This small molecule binds to this protein.
Small molecule (SMILES): Cc1cc(CCCOc2c(C)cc(-c3noc(C(F)(F)F)n3)cc2C)on1

Sequence of chain 47.C:
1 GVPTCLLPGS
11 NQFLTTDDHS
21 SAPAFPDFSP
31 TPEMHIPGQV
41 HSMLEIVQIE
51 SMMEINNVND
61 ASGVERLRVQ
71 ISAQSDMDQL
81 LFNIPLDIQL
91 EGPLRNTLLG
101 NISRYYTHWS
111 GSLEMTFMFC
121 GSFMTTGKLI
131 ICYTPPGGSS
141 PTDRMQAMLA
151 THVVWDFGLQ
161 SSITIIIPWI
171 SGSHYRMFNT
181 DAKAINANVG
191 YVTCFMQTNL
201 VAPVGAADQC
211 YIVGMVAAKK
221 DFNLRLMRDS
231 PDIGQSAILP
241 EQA

Sequence of chain 51.A:
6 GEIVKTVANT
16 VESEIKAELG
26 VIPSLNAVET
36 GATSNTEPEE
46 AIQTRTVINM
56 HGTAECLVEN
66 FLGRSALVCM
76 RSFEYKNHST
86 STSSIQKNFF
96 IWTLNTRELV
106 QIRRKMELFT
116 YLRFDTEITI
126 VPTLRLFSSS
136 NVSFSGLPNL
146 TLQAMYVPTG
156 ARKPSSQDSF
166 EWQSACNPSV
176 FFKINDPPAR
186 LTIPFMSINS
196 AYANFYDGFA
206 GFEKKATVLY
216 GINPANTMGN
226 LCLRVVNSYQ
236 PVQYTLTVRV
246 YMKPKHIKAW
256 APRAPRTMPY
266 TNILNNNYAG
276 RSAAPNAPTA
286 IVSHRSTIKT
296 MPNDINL

Sequence of chain 51.C:
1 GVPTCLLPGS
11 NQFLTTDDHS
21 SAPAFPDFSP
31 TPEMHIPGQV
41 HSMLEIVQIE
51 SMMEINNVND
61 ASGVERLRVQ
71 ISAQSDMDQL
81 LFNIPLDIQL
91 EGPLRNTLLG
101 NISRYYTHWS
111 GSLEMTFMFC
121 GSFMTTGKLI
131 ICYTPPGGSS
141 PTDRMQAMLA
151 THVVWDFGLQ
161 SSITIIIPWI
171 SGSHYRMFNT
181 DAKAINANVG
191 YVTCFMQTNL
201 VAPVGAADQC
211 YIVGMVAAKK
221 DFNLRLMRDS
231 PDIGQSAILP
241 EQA

Binding-site contacts:
Ligand atom F3 contacts residue TYR151 of chain 51.A at 2.9 Å.
Ligand atom C2B contacts residue LEU99 of chain 51.A at 3.4 Å (hydrophobic).
Ligand atom F2 contacts residue SER174 of chain 51.A at 3.7 Å.
Ligand atom CM2 contacts residue LEU99 of chain 51.A at 3.3 Å (hydrophobic).
Ligand atom F3 contacts residue ALA149 of chain 51.A at 3.6 Å.
Ligand atom N2 contacts residue PHE119 of chain 51.A at 3.5 Å.
Ligand atom C6B contacts residue LEU99 of chain 51.A at 3.9 Å (hydrophobic).
Ligand atom CM4 contacts residue PRO173 of chain 51.A at 3.7 Å (hydrophobic).
Ligand atom F3 contacts residue MET150 of chain 51.A at 3.8 Å.
Ligand atom O1B contacts residue LEU99 of chain 51.A at 3.6 Å.
Ligand atom C5B contacts residue ILE123 of chain 51.A at 3.7 Å (hydrophobic).
Ligand atom C2A contacts residue LEU226 of chain 51.A at 3.8 Å (hydrophobic).
Ligand atom C3A contacts residue LEU186 of chain 51.A at 3.8 Å (hydrophobic).
Ligand atom O1 contacts residue TYR197 of chain 51.A at 3.3 Å.
Ligand atom C3A contacts residue LEU226 of chain 51.A at 3.8 Å (hydrophobic).
Ligand atom CM3 contacts residue THR101 of chain 51.A at 3.8 Å.
Ligand atom C3C contacts residue THR121 of chain 51.A at 3.7 Å.
Ligand atom N1A contacts residue LEU226 of chain 51.A at 3.6 Å.
Ligand atom C2B contacts residue ILE188 of chain 51.A at 3.7 Å (hydrophobic).
Ligand atom CM6 contacts residue ILE123 of chain 51.A at 3.8 Å (hydrophobic).
Ligand atom CM4 contacts residue LEU186 of chain 51.A at 3.8 Å (hydrophobic).
Ligand atom C6B contacts residue ILE123 of chain 51.A at 3.8 Å (hydrophobic).
Ligand atom N2 contacts residue TYR197 of chain 51.A at 3.4 Å.
Ligand atom F1 contacts residue LEU186 of chain 51.A at 3.1 Å.
Ligand atom N3A contacts residue TYR151 of chain 51.A at 3.6 Å.
Ligand atom C1B contacts residue LEU99 of chain 51.A at 3.6 Å (hydrophobic).
Ligand atom F2 contacts residue VAL175 of chain 51.A at 3.2 Å.
Ligand atom O1 contacts residue PHE119 of chain 51.A at 3.5 Å.
Ligand atom CM4 contacts residue ALA149 of chain 51.A at 3.6 Å (hydrophobic).
Ligand atom C3B contacts residue ILE188 of chain 51.A at 3.5 Å (hydrophobic).
Ligand atom C3 contacts residue THR101 of chain 51.A at 3.8 Å.
Ligand atom C4 contacts residue THR101 of chain 51.A at 3.8 Å.
Ligand atom CM2 contacts residue MET191 of chain 51.A at 3.4 Å (hydrophobic).
Ligand atom F2 contacts residue ALA149 of chain 51.A at 2.5 Å.
Ligand atom F3 contacts residue SER174 of chain 51.A at 3.8 Å.
Ligand atom CM6 contacts residue TRP97 of chain 51.A at 3.6 Å (hydrophobic).
Ligand atom O1A contacts residue LEU186 of chain 51.A at 3.7 Å.
Ligand atom F3 contacts residue PRO173 of chain 51.A at 2.6 Å.
Ligand atom O1A contacts residue LEU226 of chain 51.A at 3.6 Å.
Ligand atom CM2 contacts residue ILE188 of chain 51.A at 3.6 Å (hydrophobic).